Binding-site contacts:
Ligand atom C12 contacts residue GLY27 of chain 1.A at 3.5 Å.
Ligand atom C09 contacts residue ASP25 of chain 1.B at 3.5 Å.
Ligand atom C26 contacts residue VAL32 of chain 1.A at 3.6 Å (hydrophobic).
Ligand atom N29 contacts residue ASP25 of chain 1.B at 3.0 Å (salt-bridge).
Ligand atom C25 contacts residue ASP30 of chain 1.A at 3.5 Å.
Ligand atom C16 contacts residue GLY49 of chain 1.A at 3.6 Å.
Ligand atom C39 contacts residue GLY49 of chain 1.B at 3.6 Å.
Ligand atom O03 contacts residue GLY49 of chain 1.B at 3.6 Å.
Ligand atom C30 contacts residue GLY27 of chain 1.A at 2.8 Å.
Ligand atom O52 contacts residue ASP29 of chain 1.A at 2.7 Å.
Ligand atom O01 contacts residue ALA28 of chain 1.B at 3.6 Å.
Ligand atom C19 contacts residue GLY48 of chain 1.A at 3.5 Å.
Ligand atom O18 contacts residue GLY49 of chain 1.A at 3.2 Å.
Ligand atom O18 contacts residue ILE50 of chain 1.A at 3.5 Å (h-bond).
Ligand atom NP4 contacts residue GLY27 of chain 1.B at 3.3 Å (h-bond).
Ligand atom O03 contacts residue GLY48 of chain 1.B at 3.7 Å.
Ligand atom C41 contacts residue VAL82 of chain 1.A at 3.7 Å (hydrophobic).
Ligand atom O46 contacts residue ASP30 of chain 1.B at 3.2 Å (salt-bridge).
Ligand atom C30 contacts residue ALA28 of chain 1.A at 3.6 Å (hydrophobic).
Ligand atom C51 contacts residue ASP29 of chain 1.A at 3.6 Å.
Ligand atom C10 contacts residue ILE84 of chain 1.B at 3.3 Å (hydrophobic).
Ligand atom C10 contacts residue ASP25 of chain 1.B at 3.5 Å.
Ligand atom C20 contacts residue GLY48 of chain 1.A at 3.1 Å.
Ligand atom O07 contacts residue ASP25 of chain 1.A at 2.5 Å (salt-bridge).
Ligand atom O52 contacts residue ARG8 of chain 1.B at 3.3 Å (salt-bridge).
Ligand atom C48 contacts residue ALA28 of chain 1.B at 3.6 Å (hydrophobic).
Ligand atom C12 contacts residue VAL82 of chain 1.B at 3.7 Å (hydrophobic).
Ligand atom C38 contacts residue ILE50 of chain 1.B at 3.6 Å (hydrophobic).
Ligand atom C47 contacts residue VAL32 of chain 1.B at 3.3 Å (hydrophobic).
Ligand atom C22 contacts residue GLY48 of chain 1.A at 3.6 Å.
Ligand atom O07 contacts residue ASP25 of chain 1.B at 2.6 Å (salt-bridge).
Ligand atom C27 contacts residue ALA28 of chain 1.A at 3.6 Å (hydrophobic).
Ligand atom C42 contacts residue GLY27 of chain 1.B at 3.5 Å.
Ligand atom C12 contacts residue LEU23 of chain 1.B at 3.4 Å (hydrophobic).
Ligand atom C08 contacts residue ASP25 of chain 1.B at 3.6 Å.
Ligand atom C15 contacts residue PRO81 of chain 1.B at 3.6 Å (hydrophobic).
Ligand atom C47 contacts residue ASP30 of chain 1.B at 3.4 Å.
Ligand atom C06 contacts residue ASP25 of chain 1.A at 3.3 Å.
Ligand atom C44 contacts residue GLY48 of chain 1.B at 3.7 Å.
Ligand atom N29 contacts residue GLY27 of chain 1.A at 2.9 Å (h-bond).

Sequence of chain 1.B:
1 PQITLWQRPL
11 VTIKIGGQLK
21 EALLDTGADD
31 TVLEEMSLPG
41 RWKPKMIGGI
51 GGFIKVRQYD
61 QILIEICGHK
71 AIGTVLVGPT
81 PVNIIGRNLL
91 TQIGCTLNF

Sequence of chain 1.A:
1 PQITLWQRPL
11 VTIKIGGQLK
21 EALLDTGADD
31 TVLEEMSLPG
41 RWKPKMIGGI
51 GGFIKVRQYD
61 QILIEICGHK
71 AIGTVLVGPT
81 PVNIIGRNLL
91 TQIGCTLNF

This small molecule binds to this protein.
Small molecule (SMILES): CCOCCOC(=O)N[C@@H](Cc1ccccc1)[C@@H](O)C[C@]1(Cc2ccccc2)NC=C([C@H]2c3ccccc3[C@H]3NC(=O)O[C@H]32)C1=O